Binding-site contacts:
Ligand atom C4 contacts residue ASN566 of chain 1.A at 4.2 Å.
Ligand atom C7 contacts residue ASN566 of chain 1.A at 3.9 Å.
Ligand atom O7 contacts residue ASN566 of chain 1.A at 4.3 Å.
Ligand atom C1 contacts residue ASN566 of chain 1.A at 1.4 Å.
Ligand atom N2 contacts residue ASN566 of chain 1.A at 2.9 Å (h-bond).
Ligand atom C8 contacts residue LEU77 of chain 1.A at 4.0 Å (hydrophobic).
Ligand atom C8 contacts residue GLY80 of chain 1.A at 3.7 Å.
Ligand atom O6 contacts residue LEU562 of chain 1.A at 3.0 Å (h-bond).
Ligand atom C6 contacts residue LEU562 of chain 1.A at 4.2 Å (hydrophobic).
Ligand atom O3 contacts residue GLU129 of chain 1.A at 4.4 Å.
Ligand atom C4 contacts residue GLU129 of chain 1.A at 3.5 Å.
Ligand atom C2 contacts residue ASN566 of chain 1.A at 2.5 Å.
Ligand atom C5 contacts residue LEU562 of chain 1.A at 4.5 Å (hydrophobic).
Ligand atom O4 contacts residue GLU129 of chain 1.A at 3.1 Å (salt-bridge).
Ligand atom C5 contacts residue ASN566 of chain 1.A at 3.6 Å.
Ligand atom C3 contacts residue ASN566 of chain 1.A at 3.8 Å.
Ligand atom N2 contacts residue GLY80 of chain 1.A at 4.4 Å.
Ligand atom O5 contacts residue ASN566 of chain 1.A at 2.3 Å (h-bond).
Ligand atom C6 contacts residue GLU129 of chain 1.A at 3.4 Å.
Ligand atom C5 contacts residue GLU129 of chain 1.A at 4.1 Å.
Ligand atom O7 contacts residue GLY80 of chain 1.A at 4.4 Å.
Ligand atom C7 contacts residue GLY80 of chain 1.A at 4.1 Å.

Sequence of chain 1.A:
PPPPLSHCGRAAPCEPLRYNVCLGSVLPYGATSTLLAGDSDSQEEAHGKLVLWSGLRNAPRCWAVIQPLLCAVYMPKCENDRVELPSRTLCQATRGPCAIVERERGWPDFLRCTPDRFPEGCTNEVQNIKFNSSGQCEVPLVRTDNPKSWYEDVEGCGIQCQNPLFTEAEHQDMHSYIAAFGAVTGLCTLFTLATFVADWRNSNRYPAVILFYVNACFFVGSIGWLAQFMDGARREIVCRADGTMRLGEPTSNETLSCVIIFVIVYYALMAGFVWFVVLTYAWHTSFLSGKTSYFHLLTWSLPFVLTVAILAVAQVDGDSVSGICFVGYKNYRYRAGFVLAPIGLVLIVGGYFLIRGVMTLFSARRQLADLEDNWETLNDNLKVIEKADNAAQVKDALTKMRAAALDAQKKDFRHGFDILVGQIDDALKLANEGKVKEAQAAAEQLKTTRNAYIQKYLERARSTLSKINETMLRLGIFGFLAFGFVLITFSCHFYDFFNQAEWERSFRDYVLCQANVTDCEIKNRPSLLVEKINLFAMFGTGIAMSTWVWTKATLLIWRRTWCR

The protein below binds the small molecule below.
Small molecule (SMILES): CC(=O)N[C@@H]1[C@@H](O)[C@H](O)[C@@H](CO)O[C@H]1O